A protein and the small-molecule ligand that binds it are described below.
Small molecule (SMILES): CC(=O)N[C@@H]1[C@@H](O)[C@H](O)[C@@H](CO)O[C@H]1O

Sequence of chain 1.E:
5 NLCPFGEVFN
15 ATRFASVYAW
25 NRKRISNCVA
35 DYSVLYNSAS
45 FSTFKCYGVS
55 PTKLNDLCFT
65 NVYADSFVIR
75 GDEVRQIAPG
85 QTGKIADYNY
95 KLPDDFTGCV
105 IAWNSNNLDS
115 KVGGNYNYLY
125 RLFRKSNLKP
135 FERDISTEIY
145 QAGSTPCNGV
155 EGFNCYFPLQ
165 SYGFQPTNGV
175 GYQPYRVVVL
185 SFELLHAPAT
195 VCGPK

Binding-site contacts:
Ligand atom C4 contacts residue ASN14 of chain 1.E at 4.2 Å.
Ligand atom O5 contacts residue ASN14 of chain 1.E at 2.3 Å (h-bond).
Ligand atom O3 contacts residue VAL38 of chain 1.E at 4.0 Å.
Ligand atom O6 contacts residue ASN14 of chain 1.E at 3.9 Å.
Ligand atom O7 contacts residue GLY10 of chain 1.E at 4.0 Å.
Ligand atom C6 contacts residue ASN14 of chain 1.E at 4.5 Å.
Ligand atom C3 contacts residue ASN14 of chain 1.E at 3.8 Å.
Ligand atom C5 contacts residue ASN14 of chain 1.E at 3.6 Å.
Ligand atom N2 contacts residue ASN14 of chain 1.E at 2.9 Å (h-bond).
Ligand atom C1 contacts residue ASN14 of chain 1.E at 1.4 Å.
Ligand atom C2 contacts residue ASN14 of chain 1.E at 2.5 Å.
Ligand atom C8 contacts residue PHE13 of chain 1.E at 4.1 Å (hydrophobic).
Ligand atom C8 contacts residue GLY10 of chain 1.E at 3.6 Å.
Ligand atom C8 contacts residue PHE9 of chain 1.E at 3.5 Å (hydrophobic).
Ligand atom C7 contacts residue ASN14 of chain 1.E at 3.7 Å.
Ligand atom C7 contacts residue GLY10 of chain 1.E at 4.1 Å.
Ligand atom C7 contacts residue PHE9 of chain 1.E at 4.5 Å (hydrophobic).
Ligand atom O7 contacts residue ASN14 of chain 1.E at 4.1 Å.